Binding-site contacts:
Ligand atom C6 contacts residue MET113 of chain 4.A at 3.5 Å (hydrophobic).
Ligand atom OP6 contacts residue ARG127 of chain 12.A at 3.1 Å (salt-bridge).
Ligand atom C3 contacts residue GLU27 of chain 13.A at 3.6 Å.
Ligand atom C5 contacts residue MET113 of chain 4.A at 3.5 Å (hydrophobic).
Ligand atom N2 contacts residue HIS182 of chain 4.A at 3.2 Å (h-bond).
Ligand atom N2 contacts residue MET113 of chain 4.A at 3.6 Å.
Ligand atom OP6 contacts residue ARG105 of chain 12.A at 3.3 Å (salt-bridge).
Ligand atom O3 contacts residue HIS80 of chain 13.A at 3.3 Å (h-bond).
Ligand atom N2 contacts residue MN1 of chain 4.D at 2.1 Å.
Ligand atom C4 contacts residue HIS80 of chain 13.A at 3.2 Å.
Ligand atom P contacts residue ARG105 of chain 12.A at 3.6 Å.
Ligand atom C5 contacts residue MN1 of chain 13.C at 3.3 Å.
Ligand atom C5 contacts residue GLU83 of chain 13.A at 3.4 Å.
Ligand atom C6 contacts residue MN1 of chain 13.C at 3.0 Å.
Ligand atom O3 contacts residue HIS53 of chain 4.A at 3.4 Å (h-bond).
Ligand atom O3 contacts residue MN1 of chain 4.D at 2.5 Å.
Ligand atom C4 contacts residue MET113 of chain 4.A at 3.6 Å (hydrophobic).
Ligand atom N2 contacts residue HIS80 of chain 13.A at 2.9 Å (h-bond).
Ligand atom C2 contacts residue GLU27 of chain 13.A at 3.5 Å.
Ligand atom C3 contacts residue HIS80 of chain 13.A at 3.2 Å.
Ligand atom N1 contacts residue HIS79 of chain 13.A at 3.2 Å (h-bond).
Ligand atom C6 contacts residue HIS182 of chain 4.A at 3.6 Å.
Ligand atom N1 contacts residue GLU83 of chain 13.A at 3.1 Å (salt-bridge).
Ligand atom OP5 contacts residue ARG105 of chain 12.A at 3.1 Å (salt-bridge).
Ligand atom O2 contacts residue GLU27 of chain 13.A at 3.1 Å (salt-bridge).
Ligand atom N1 contacts residue MET113 of chain 4.A at 3.5 Å.
Ligand atom C6 contacts residue HIS183 of chain 4.A at 3.5 Å.
Ligand atom O3 contacts residue GLU186 of chain 4.A at 2.7 Å (salt-bridge).
Ligand atom C6 contacts residue MN1 of chain 4.D at 3.4 Å.
Ligand atom C3 contacts residue MN1 of chain 4.D at 3.0 Å.
Ligand atom OP6 contacts residue LYS190 of chain 4.A at 3.4 Å (salt-bridge).
Ligand atom C1 contacts residue GLU27 of chain 13.A at 3.1 Å.
Ligand atom OP1 contacts residue LYS190 of chain 4.A at 3.7 Å.
Ligand atom P contacts residue LYS190 of chain 4.A at 3.5 Å.
Ligand atom C6 contacts residue HIS79 of chain 13.A at 3.0 Å.
Ligand atom N2 contacts residue GLU186 of chain 4.A at 3.1 Å (salt-bridge).
Ligand atom N1 contacts residue HIS183 of chain 4.A at 3.3 Å (h-bond).
Ligand atom C4 contacts residue MN1 of chain 4.D at 2.8 Å.
Ligand atom OP5 contacts residue LYS190 of chain 4.A at 2.8 Å (salt-bridge).
Ligand atom N1 contacts residue MN1 of chain 13.C at 2.2 Å.

Sequence of chain 12.A:
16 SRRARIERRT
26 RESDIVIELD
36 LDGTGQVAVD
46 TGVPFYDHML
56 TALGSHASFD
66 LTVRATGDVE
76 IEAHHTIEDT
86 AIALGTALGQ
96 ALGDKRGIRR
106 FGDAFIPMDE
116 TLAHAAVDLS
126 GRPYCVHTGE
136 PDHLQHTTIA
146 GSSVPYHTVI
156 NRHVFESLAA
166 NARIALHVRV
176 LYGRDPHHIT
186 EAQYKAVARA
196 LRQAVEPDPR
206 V

Sequence of chain 13.A:
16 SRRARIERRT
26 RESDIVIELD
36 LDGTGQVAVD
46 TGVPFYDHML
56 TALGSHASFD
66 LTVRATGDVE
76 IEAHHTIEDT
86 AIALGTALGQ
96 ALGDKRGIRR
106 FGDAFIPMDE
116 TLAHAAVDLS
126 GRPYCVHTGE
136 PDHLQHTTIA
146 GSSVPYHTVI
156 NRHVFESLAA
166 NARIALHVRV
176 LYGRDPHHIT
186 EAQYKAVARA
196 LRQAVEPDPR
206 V

The small molecule below binds the protein below.
Small molecule (SMILES): O=P(O)(O)OC[C@@H](O)[C@@H](O)c1cnc[nH]1

Sequence of chain 4.A:
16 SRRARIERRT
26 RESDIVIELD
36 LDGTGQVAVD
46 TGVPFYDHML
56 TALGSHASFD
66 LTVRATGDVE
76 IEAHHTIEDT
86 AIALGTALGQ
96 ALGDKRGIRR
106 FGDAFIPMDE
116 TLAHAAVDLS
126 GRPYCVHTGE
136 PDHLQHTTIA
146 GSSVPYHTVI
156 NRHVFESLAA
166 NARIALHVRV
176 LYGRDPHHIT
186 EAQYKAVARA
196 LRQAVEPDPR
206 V